Sequence of chain 23.F:
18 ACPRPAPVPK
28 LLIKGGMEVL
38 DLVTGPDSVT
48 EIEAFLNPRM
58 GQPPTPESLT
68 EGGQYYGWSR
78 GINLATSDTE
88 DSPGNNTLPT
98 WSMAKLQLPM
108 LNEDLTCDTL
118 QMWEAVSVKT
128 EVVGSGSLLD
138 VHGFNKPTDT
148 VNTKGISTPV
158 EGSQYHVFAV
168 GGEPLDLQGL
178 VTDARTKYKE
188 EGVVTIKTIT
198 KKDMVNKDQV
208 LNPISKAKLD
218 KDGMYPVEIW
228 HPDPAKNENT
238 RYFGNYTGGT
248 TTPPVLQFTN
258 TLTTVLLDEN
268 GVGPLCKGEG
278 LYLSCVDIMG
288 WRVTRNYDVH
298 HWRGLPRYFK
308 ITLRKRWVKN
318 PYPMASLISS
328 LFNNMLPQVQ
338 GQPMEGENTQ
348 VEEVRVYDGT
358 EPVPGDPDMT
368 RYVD

Sequence of chain 24.F:
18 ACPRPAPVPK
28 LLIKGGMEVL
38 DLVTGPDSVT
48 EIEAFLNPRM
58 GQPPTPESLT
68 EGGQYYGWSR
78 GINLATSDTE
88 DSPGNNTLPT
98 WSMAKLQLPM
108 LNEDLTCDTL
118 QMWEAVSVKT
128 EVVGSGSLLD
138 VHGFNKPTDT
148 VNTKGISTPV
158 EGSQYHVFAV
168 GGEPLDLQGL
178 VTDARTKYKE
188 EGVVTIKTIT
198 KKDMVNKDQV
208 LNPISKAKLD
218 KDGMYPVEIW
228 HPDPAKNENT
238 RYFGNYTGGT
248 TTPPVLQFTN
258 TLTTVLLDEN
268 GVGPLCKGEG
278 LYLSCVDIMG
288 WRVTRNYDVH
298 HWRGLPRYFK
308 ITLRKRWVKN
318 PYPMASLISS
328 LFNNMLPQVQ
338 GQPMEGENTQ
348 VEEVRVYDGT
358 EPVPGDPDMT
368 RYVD

Binding-site contacts:
Ligand atom C4 contacts residue TYR72 of chain 24.F at 3.5 Å (hydrophobic).
Ligand atom O10 contacts residue ASN293 of chain 24.F at 3.5 Å (h-bond).
Ligand atom O3 contacts residue ASN80 of chain 24.F at 4.0 Å.
Ligand atom O10 contacts residue THR291 of chain 24.F at 3.7 Å.
Ligand atom C3 contacts residue GLY78 of chain 24.F at 4.2 Å.
Ligand atom C4 contacts residue VAL296 of chain 24.F at 4.3 Å (hydrophobic).
Ligand atom O1B contacts residue ARG77 of chain 24.F at 2.9 Å (salt-bridge).
Ligand atom C5 contacts residue TYR72 of chain 24.F at 3.6 Å (hydrophobic).
Ligand atom O1A contacts residue ARG77 of chain 24.F at 3.0 Å (salt-bridge).
Ligand atom O4 contacts residue ASN80 of chain 24.F at 4.2 Å.
Ligand atom C3 contacts residue VAL296 of chain 24.F at 3.5 Å (hydrophobic).
Ligand atom C4 contacts residue GLY78 of chain 24.F at 3.4 Å.
Ligand atom C10 contacts residue TYR72 of chain 24.F at 4.1 Å (hydrophobic).
Ligand atom O4 contacts residue HIS298 of chain 24.F at 3.1 Å (h-bond).
Ligand atom C4 contacts residue HIS298 of chain 24.F at 4.1 Å.
Ligand atom C3 contacts residue HIS298 of chain 24.F at 4.1 Å.
Ligand atom O4 contacts residue ILE79 of chain 24.F at 3.5 Å (h-bond).
Ligand atom O4 contacts residue GLY78 of chain 24.F at 3.1 Å.
Ligand atom C3 contacts residue ARG77 of chain 24.F at 3.9 Å.
Ligand atom C7 contacts residue TYR72 of chain 24.F at 4.2 Å (hydrophobic).
Ligand atom C1 contacts residue ARG77 of chain 24.F at 3.5 Å.
Ligand atom O8 contacts residue TYR72 of chain 24.F at 4.2 Å.
Ligand atom O4 contacts residue TYR72 of chain 24.F at 4.3 Å.
Ligand atom C1 contacts residue TYR72 of chain 24.F at 3.8 Å (hydrophobic).
Ligand atom O3 contacts residue GLY78 of chain 24.F at 3.7 Å.
Ligand atom C5 contacts residue ASN93 of chain 24.F at 4.2 Å.
Ligand atom O1B contacts residue TYR72 of chain 24.F at 4.1 Å.
Ligand atom C6 contacts residue ASN93 of chain 24.F at 3.1 Å.
Ligand atom C6 contacts residue THR94 of chain 24.F at 4.2 Å.
Ligand atom O8 contacts residue ARG77 of chain 24.F at 3.9 Å.
Ligand atom O1A contacts residue TYR72 of chain 24.F at 3.2 Å.
Ligand atom O4 contacts residue VAL296 of chain 24.F at 3.8 Å.
Ligand atom O6 contacts residue ASN93 of chain 24.F at 2.9 Å (h-bond).
Ligand atom N5 contacts residue TYR72 of chain 24.F at 3.1 Å (h-bond).
Ligand atom O1A contacts residue GLY78 of chain 24.F at 3.7 Å.
Ligand atom C11 contacts residue ASP85 of chain 23.F at 3.7 Å.
Ligand atom C3 contacts residue GLY78 of chain 24.F at 4.0 Å.
Ligand atom O4 contacts residue THR291 of chain 24.F at 3.3 Å.
Ligand atom C6 contacts residue TYR72 of chain 24.F at 3.6 Å (hydrophobic).
Ligand atom C2 contacts residue GLY78 of chain 24.F at 4.2 Å.

The small molecule below binds the protein below.
Small molecule (SMILES): CC(=O)N[C@H]1[C@H]([C@H](O)[C@H](O)CO)O[C@@](O[C@H]2[C@@H](O)[C@@H](CO)O[C@@H](O[C@H]3[C@H](O)[C@@H](O)[C@H](O)O[C@@H]3CO)[C@@H]2O)(C(=O)O)C[C@@H]1O